Binding-site contacts:
Ligand atom N contacts residue GLY48 of chain 1.A at 3.0 Å (h-bond).
Ligand atom C contacts residue GLY48 of chain 1.A at 3.6 Å.
Ligand atom C12 contacts residue GLY27 of chain 1.B at 3.5 Å.
Ligand atom OE2 contacts residue ASP30 of chain 1.A at 2.9 Å (salt-bridge).
Ligand atom N contacts residue ASP25 of chain 1.B at 3.3 Å (salt-bridge).
Ligand atom O22 contacts residue ASP25 of chain 1.B at 2.5 Å (salt-bridge).
Ligand atom O9 contacts residue GLY49 of chain 1.B at 3.4 Å.
Ligand atom CB contacts residue ASP29 of chain 1.A at 3.5 Å.
Ligand atom CD contacts residue ASP30 of chain 1.A at 3.3 Å.
Ligand atom CA contacts residue GLY27 of chain 1.A at 3.3 Å.
Ligand atom C19 contacts residue GLY48 of chain 1.B at 3.4 Å.
Ligand atom O22 contacts residue ALA28 of chain 1.B at 3.5 Å.
Ligand atom OE2 contacts residue ARG8 of chain 1.B at 2.9 Å (salt-bridge).
Ligand atom C contacts residue ASP25 of chain 1.A at 3.5 Å.
Ligand atom C3 contacts residue ASP30 of chain 1.B at 3.3 Å.
Ligand atom C12 contacts residue ASP25 of chain 1.A at 3.5 Å.
Ligand atom N10 contacts residue GLY27 of chain 1.B at 3.0 Å (h-bond).
Ligand atom CB contacts residue ARG8 of chain 1.B at 3.3 Å.
Ligand atom O contacts residue ASP25 of chain 1.A at 2.6 Å (salt-bridge).
Ligand atom C17 contacts residue VAL82 of chain 1.A at 3.3 Å (hydrophobic).
Ligand atom O contacts residue ASP29 of chain 1.A at 3.0 Å (salt-bridge).
Ligand atom C15 contacts residue VAL82 of chain 1.A at 3.5 Å (hydrophobic).
Ligand atom C11 contacts residue GLY27 of chain 1.B at 3.5 Å.
Ligand atom O22 contacts residue GLY27 of chain 1.B at 3.5 Å.
Ligand atom OE1 contacts residue ILE47 of chain 1.A at 3.4 Å.
Ligand atom C4 contacts residue ASP30 of chain 1.B at 3.6 Å.
Ligand atom CD2 contacts residue GLY27 of chain 1.A at 3.5 Å.
Ligand atom C18 contacts residue VAL82 of chain 1.A at 3.4 Å (hydrophobic).
Ligand atom C6 contacts residue GLY48 of chain 1.B at 3.5 Å.
Ligand atom O contacts residue GLY48 of chain 1.A at 2.8 Å (h-bond).
Ligand atom O contacts residue ILE47 of chain 1.A at 3.3 Å.
Ligand atom CA contacts residue GLY48 of chain 1.A at 3.2 Å.
Ligand atom C21 contacts residue GLY27 of chain 1.B at 3.5 Å.
Ligand atom OE2 contacts residue ASP29 of chain 1.A at 3.1 Å (salt-bridge).
Ligand atom C contacts residue ASP25 of chain 1.B at 3.5 Å.
Ligand atom O contacts residue GLY49 of chain 1.A at 3.4 Å.
Ligand atom C21 contacts residue ASP25 of chain 1.B at 3.4 Å.
Ligand atom OE1 contacts residue ASP30 of chain 1.A at 2.6 Å (salt-bridge).
Ligand atom C16 contacts residue VAL82 of chain 1.A at 3.3 Å (hydrophobic).
Ligand atom N contacts residue GLY27 of chain 1.A at 3.1 Å (h-bond).

The small molecule below binds the protein below.
Small molecule (SMILES): NC(=O)[C@H](CCC(=O)O)NC(=O)[C@H](CCC(=O)O)NC(=O)[C@H](Cc1ccccc1)NC(=O)[C@H](O)[C@H](Cc1ccccc1)NC(=O)OCc1ccccc1

Sequence of chain 1.A:
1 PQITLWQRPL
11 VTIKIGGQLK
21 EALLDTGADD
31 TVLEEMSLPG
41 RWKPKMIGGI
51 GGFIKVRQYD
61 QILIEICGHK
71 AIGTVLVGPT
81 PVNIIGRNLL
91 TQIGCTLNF

Sequence of chain 1.B:
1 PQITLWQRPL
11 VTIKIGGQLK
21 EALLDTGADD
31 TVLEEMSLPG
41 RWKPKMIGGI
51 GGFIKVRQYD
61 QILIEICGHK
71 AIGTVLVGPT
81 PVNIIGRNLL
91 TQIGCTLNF